Binding-site contacts:
Ligand atom C contacts residue ARG53 of chain 1.B at 4.4 Å.
Ligand atom CA contacts residue LYS42 of chain 1.B at 3.8 Å.
Ligand atom CA contacts residue ALA38 of chain 1.B at 3.8 Å (hydrophobic).
Ligand atom OXT contacts residue SAL1 of chain 1.F at 3.6 Å.
Ligand atom OXT contacts residue LYS42 of chain 1.B at 2.5 Å (salt-bridge).
Ligand atom CB contacts residue ALA38 of chain 1.B at 3.6 Å (hydrophobic).
Ligand atom O3 contacts residue ALA38 of chain 1.B at 3.6 Å.
Ligand atom C contacts residue LYS42 of chain 1.B at 3.5 Å.
Ligand atom OXT contacts residue ARG53 of chain 1.B at 4.3 Å.
Ligand atom O3 contacts residue GLN90 of chain 1.B at 2.9 Å (h-bond).
Ligand atom OXT contacts residue LEU10 of chain 1.A at 4.2 Å.
Ligand atom CA contacts residue GLN90 of chain 1.B at 3.9 Å.
Ligand atom C contacts residue LEU10 of chain 1.A at 4.4 Å (hydrophobic).
Ligand atom CB contacts residue ILE13 of chain 1.A at 4.1 Å (hydrophobic).
Ligand atom O3 contacts residue LYS42 of chain 1.B at 3.1 Å.
Ligand atom O3 contacts residue ILE48 of chain 1.B at 4.1 Å.
Ligand atom C contacts residue SAL1 of chain 1.F at 3.6 Å.
Ligand atom OXT contacts residue ALA50 of chain 1.B at 3.8 Å.
Ligand atom O contacts residue ARG14 of chain 1.A at 2.7 Å (salt-bridge).
Ligand atom O contacts residue ARG53 of chain 1.B at 3.7 Å.
Ligand atom O contacts residue SAL1 of chain 1.F at 4.0 Å.
Ligand atom O3 contacts residue SAL1 of chain 1.F at 3.1 Å.
Ligand atom CB contacts residue GLN90 of chain 1.B at 4.0 Å.
Ligand atom CB contacts residue ILE17 of chain 1.A at 3.6 Å (hydrophobic).
Ligand atom CA contacts residue SAL1 of chain 1.F at 3.4 Å.
Ligand atom OXT contacts residue ARG14 of chain 1.A at 2.7 Å (salt-bridge).
Ligand atom OXT contacts residue ILE48 of chain 1.B at 4.4 Å.
Ligand atom C contacts residue ARG14 of chain 1.A at 3.5 Å.
Ligand atom CB contacts residue SAL1 of chain 1.F at 3.5 Å.

The small molecule below binds the protein below.
Small molecule (SMILES): CC(=O)C(=O)O

Sequence of chain 1.A:
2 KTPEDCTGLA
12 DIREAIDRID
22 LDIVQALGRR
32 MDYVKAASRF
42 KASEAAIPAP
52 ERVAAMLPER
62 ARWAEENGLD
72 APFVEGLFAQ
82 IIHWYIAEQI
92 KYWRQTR

Sequence of chain 1.B:
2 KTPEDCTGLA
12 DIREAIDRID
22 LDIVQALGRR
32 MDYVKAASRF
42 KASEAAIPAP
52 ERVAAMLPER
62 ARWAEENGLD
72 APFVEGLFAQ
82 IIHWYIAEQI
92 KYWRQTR